The protein below binds the small molecule below.
Small molecule (SMILES): CO[P](=O)(O)O[C@H]1[C@@H](O)[C@H](n2ccc(=O)[nH]c2=O)O[C@@H]1COP(=O)(O)O

Sequence of chain 1.C:
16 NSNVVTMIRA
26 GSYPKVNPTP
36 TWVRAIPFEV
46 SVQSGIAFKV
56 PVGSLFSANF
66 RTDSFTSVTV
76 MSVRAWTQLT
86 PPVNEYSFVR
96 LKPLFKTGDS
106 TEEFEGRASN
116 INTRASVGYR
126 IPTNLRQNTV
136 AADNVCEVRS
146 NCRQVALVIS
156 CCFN

Binding-site contacts:
Ligand atom OP2 contacts residue SER77 of chain 1.C at 3.9 Å.
Ligand atom C5' contacts residue ARG131 of chain 1.C at 3.4 Å.
Ligand atom OP1 contacts residue ARG131 of chain 1.C at 3.3 Å (salt-bridge).
Ligand atom C2' contacts residue ARG125 of chain 1.C at 3.8 Å.
Ligand atom C4 contacts residue ARG125 of chain 1.C at 3.8 Å.
Ligand atom N1 contacts residue ARG125 of chain 1.C at 3.8 Å.
Ligand atom O4 contacts residue ARG125 of chain 1.C at 4.0 Å.
Ligand atom N3 contacts residue ARG125 of chain 1.C at 3.8 Å.
Ligand atom P contacts residue ARG131 of chain 1.C at 3.5 Å.
Ligand atom O2 contacts residue ARG125 of chain 1.C at 4.1 Å.
Ligand atom O3' contacts residue ARG125 of chain 1.C at 4.1 Å.
Ligand atom O5' contacts residue ARG125 of chain 1.C at 3.1 Å (salt-bridge).
Ligand atom C6 contacts residue ARG125 of chain 1.C at 3.7 Å.
Ligand atom OP3 contacts residue SER77 of chain 1.C at 4.3 Å.
Ligand atom O5' contacts residue ARG131 of chain 1.C at 2.9 Å (salt-bridge).
Ligand atom OP2 contacts residue ARG131 of chain 1.C at 3.7 Å.
Ligand atom OP3 contacts residue ARG125 of chain 1.C at 2.8 Å.
Ligand atom C1' contacts residue ARG125 of chain 1.C at 4.3 Å.
Ligand atom C2 contacts residue ARG125 of chain 1.C at 3.9 Å.
Ligand atom OP1 contacts residue ARG125 of chain 1.C at 2.8 Å (salt-bridge).
Ligand atom C3' contacts residue ARG125 of chain 1.C at 3.4 Å.
Ligand atom C5 contacts residue ARG125 of chain 1.C at 3.6 Å.
Ligand atom C5' contacts residue SER77 of chain 1.C at 4.4 Å.
Ligand atom C5' contacts residue MET76 of chain 1.C at 4.3 Å (hydrophobic).
Ligand atom OP2 contacts residue MET76 of chain 1.C at 4.5 Å.
Ligand atom P contacts residue ARG125 of chain 1.C at 3.8 Å.
Ligand atom C5' contacts residue ARG125 of chain 1.C at 4.3 Å.
Ligand atom C4' contacts residue ARG125 of chain 1.C at 4.4 Å.